Sequence of chain 1.A:
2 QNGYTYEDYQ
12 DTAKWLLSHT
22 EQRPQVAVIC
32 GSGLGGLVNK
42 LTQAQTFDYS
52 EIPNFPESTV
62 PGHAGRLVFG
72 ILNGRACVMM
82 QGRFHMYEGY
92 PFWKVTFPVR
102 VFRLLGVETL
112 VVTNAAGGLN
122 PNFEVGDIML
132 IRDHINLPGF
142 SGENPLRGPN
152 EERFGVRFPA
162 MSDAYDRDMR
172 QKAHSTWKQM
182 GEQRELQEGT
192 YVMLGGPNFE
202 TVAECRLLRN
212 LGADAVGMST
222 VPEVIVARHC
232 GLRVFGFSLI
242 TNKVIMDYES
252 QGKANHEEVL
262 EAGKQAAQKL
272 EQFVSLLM

Sequence of chain 3.A:
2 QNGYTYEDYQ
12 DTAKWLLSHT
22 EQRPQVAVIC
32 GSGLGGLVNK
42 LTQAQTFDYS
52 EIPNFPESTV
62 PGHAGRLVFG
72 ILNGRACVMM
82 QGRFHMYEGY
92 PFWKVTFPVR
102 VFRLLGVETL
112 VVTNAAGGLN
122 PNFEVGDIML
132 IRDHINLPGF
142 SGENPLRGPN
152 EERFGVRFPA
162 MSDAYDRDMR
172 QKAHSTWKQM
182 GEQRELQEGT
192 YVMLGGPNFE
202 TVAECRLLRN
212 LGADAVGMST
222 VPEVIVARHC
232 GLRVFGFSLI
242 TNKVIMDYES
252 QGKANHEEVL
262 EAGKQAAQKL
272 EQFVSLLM

Binding-site contacts:
Ligand atom C6 contacts residue PHE200 of chain 3.A at 3.6 Å (hydrophobic).
Ligand atom N2 contacts residue LEU195 of chain 3.A at 3.3 Å.
Ligand atom O5' contacts residue PHE200 of chain 3.A at 3.6 Å.
Ligand atom O2' contacts residue MET219 of chain 3.A at 2.7 Å (h-bond).
Ligand atom N2 contacts residue GLU201 of chain 3.A at 2.9 Å (salt-bridge).
Ligand atom C5 contacts residue GLY118 of chain 3.A at 3.6 Å.
Ligand atom O5' contacts residue VAL260 of chain 3.A at 3.6 Å.
Ligand atom C6 contacts residue GLU201 of chain 3.A at 3.7 Å.
Ligand atom O6 contacts residue GLY118 of chain 3.A at 3.5 Å.
Ligand atom O6 contacts residue ASN243 of chain 3.A at 3.0 Å (h-bond).
Ligand atom O3' contacts residue TYR88 of chain 3.A at 2.9 Å (h-bond).
Ligand atom N3 contacts residue MET219 of chain 3.A at 3.7 Å.
Ligand atom C8 contacts residue ALA116 of chain 3.A at 3.6 Å (hydrophobic).
Ligand atom O6 contacts residue GLU201 of chain 3.A at 3.6 Å.
Ligand atom C8 contacts residue THR242 of chain 3.A at 3.6 Å.
Ligand atom C1' contacts residue PO41 of chain 3.C at 3.3 Å.
Ligand atom N7 contacts residue GLY118 of chain 3.A at 3.6 Å (h-bond).
Ligand atom N1 contacts residue PHE200 of chain 3.A at 3.7 Å.
Ligand atom N3 contacts residue GLY218 of chain 3.A at 3.6 Å.
Ligand atom C5 contacts residue PHE200 of chain 3.A at 3.5 Å (hydrophobic).
Ligand atom N4' contacts residue PO41 of chain 3.C at 2.8 Å (h-bond).
Ligand atom N7 contacts residue ASN243 of chain 3.A at 2.9 Å (h-bond).
Ligand atom O2' contacts residue PO41 of chain 3.C at 2.8 Å (h-bond).
Ligand atom O5' contacts residue HIS257 of chain 3.A at 2.6 Å (h-bond).
Ligand atom C1' contacts residue ALA116 of chain 3.A at 3.1 Å (hydrophobic).
Ligand atom C3' contacts residue TYR88 of chain 3.A at 3.6 Å (hydrophobic).
Ligand atom O2' contacts residue GLY218 of chain 3.A at 3.7 Å.
Ligand atom C2 contacts residue GLU201 of chain 3.A at 3.7 Å.
Ligand atom C5' contacts residue HIS257 of chain 3.A at 3.4 Å.
Ligand atom C2' contacts residue PO41 of chain 3.C at 3.5 Å.
Ligand atom C3' contacts residue PO41 of chain 3.C at 3.2 Å.
Ligand atom C2 contacts residue VAL217 of chain 3.A at 3.6 Å (hydrophobic).
Ligand atom N1 contacts residue GLU201 of chain 3.A at 2.8 Å (salt-bridge).
Ligand atom C9 contacts residue ALA116 of chain 3.A at 3.4 Å (hydrophobic).
Ligand atom N2 contacts residue MET219 of chain 3.A at 3.5 Å.
Ligand atom O6 contacts residue VAL245 of chain 3.A at 3.6 Å.
Ligand atom C4' contacts residue PO41 of chain 3.C at 3.2 Å.
Ligand atom O3' contacts residue PO41 of chain 3.C at 2.6 Å (h-bond).
Ligand atom C5' contacts residue PHE200 of chain 3.A at 3.7 Å (hydrophobic).
Ligand atom O3' contacts residue HIS86 of chain 3.A at 3.3 Å (h-bond).

The protein below binds the small molecule below.
Small molecule (SMILES): Nc1nc2c([C@@H]3N[C@H](CO)[C@@H](O)[C@H]3O)c[nH]c2c(=O)[nH]1